This small molecule binds to this protein.
Small molecule (SMILES): Nc1nc(=O)c2c([nH]1)N=C[C@@H]1CN(c3ccc(C(=O)N[C@H](CCC(=O)O)C(=O)O)cc3)CN21

Sequence of chain 1.A:
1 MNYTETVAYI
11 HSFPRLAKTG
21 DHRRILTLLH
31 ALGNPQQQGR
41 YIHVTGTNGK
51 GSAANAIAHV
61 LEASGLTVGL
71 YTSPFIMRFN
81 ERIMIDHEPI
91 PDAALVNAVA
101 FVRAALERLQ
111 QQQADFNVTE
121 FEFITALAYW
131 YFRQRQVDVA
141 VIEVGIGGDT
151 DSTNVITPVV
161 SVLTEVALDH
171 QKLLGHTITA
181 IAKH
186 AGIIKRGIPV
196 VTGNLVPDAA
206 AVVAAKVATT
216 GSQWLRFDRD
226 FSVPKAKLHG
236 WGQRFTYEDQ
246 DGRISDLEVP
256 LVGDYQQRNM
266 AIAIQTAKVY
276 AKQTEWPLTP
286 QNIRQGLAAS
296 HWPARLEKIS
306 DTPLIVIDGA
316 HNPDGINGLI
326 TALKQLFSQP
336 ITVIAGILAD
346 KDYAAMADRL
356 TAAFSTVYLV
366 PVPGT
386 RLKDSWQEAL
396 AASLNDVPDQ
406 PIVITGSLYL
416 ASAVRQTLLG

Binding-site contacts:
Ligand atom N1 contacts residue TYR414 of chain 1.A at 3.8 Å.
Ligand atom C4 contacts residue PHE75 of chain 1.A at 3.3 Å (hydrophobic).
Ligand atom C13 contacts residue ARG15 of chain 1.A at 3.5 Å.
Ligand atom C2 contacts residue TYR414 of chain 1.A at 3.7 Å (hydrophobic).
Ligand atom C4 contacts residue ARG82 of chain 1.A at 4.3 Å.
Ligand atom N1 contacts residue PHE75 of chain 1.A at 3.8 Å.
Ligand atom N3 contacts residue TYR414 of chain 1.A at 3.7 Å.
Ligand atom C9 contacts residue GLU120 of chain 1.A at 3.5 Å.
Ligand atom C12 contacts residue GLU120 of chain 1.A at 4.0 Å.
Ligand atom C12 contacts residue ARG15 of chain 1.A at 3.3 Å.
Ligand atom C2 contacts residue SER417 of chain 1.A at 3.9 Å.
Ligand atom NA2 contacts residue SER417 of chain 1.A at 2.5 Å (h-bond).
Ligand atom C2 contacts residue PHE75 of chain 1.A at 3.6 Å (hydrophobic).
Ligand atom C13 contacts residue GLU120 of chain 1.A at 3.5 Å.
Ligand atom C9 contacts residue HIS11 of chain 1.A at 4.0 Å.
Ligand atom O4 contacts residue PRO74 of chain 1.A at 3.1 Å.
Ligand atom C contacts residue PHE121 of chain 1.A at 4.0 Å (hydrophobic).
Ligand atom C4A contacts residue TYR414 of chain 1.A at 3.6 Å (hydrophobic).
Ligand atom O contacts residue PHE121 of chain 1.A at 3.4 Å.
Ligand atom C4A contacts residue PHE75 of chain 1.A at 3.6 Å (hydrophobic).
Ligand atom N3 contacts residue PHE75 of chain 1.A at 2.9 Å (h-bond).
Ligand atom N5 contacts residue PHE75 of chain 1.A at 4.1 Å.
Ligand atom O4 contacts residue PHE75 of chain 1.A at 3.0 Å (h-bond).
Ligand atom CP1 contacts residue ARG82 of chain 1.A at 4.3 Å.
Ligand atom N5 contacts residue TYR414 of chain 1.A at 4.2 Å.
Ligand atom C6 contacts residue HIS11 of chain 1.A at 4.0 Å.
Ligand atom C8A contacts residue TYR414 of chain 1.A at 4.0 Å (hydrophobic).
Ligand atom O4 contacts residue ARG82 of chain 1.A at 2.9 Å (salt-bridge).
Ligand atom N3 contacts residue PRO74 of chain 1.A at 3.8 Å.
Ligand atom NA2 contacts residue PHE75 of chain 1.A at 3.3 Å (h-bond).
Ligand atom NA2 contacts residue ILE76 of chain 1.A at 4.2 Å.
Ligand atom C4 contacts residue PRO74 of chain 1.A at 3.7 Å (hydrophobic).
Ligand atom O4 contacts residue TYR414 of chain 1.A at 4.2 Å.
Ligand atom C11 contacts residue ARG15 of chain 1.A at 4.3 Å.
Ligand atom NA2 contacts residue TYR414 of chain 1.A at 4.2 Å.
Ligand atom NA2 contacts residue GLN421 of chain 1.A at 3.8 Å.
Ligand atom C15 contacts residue TYR414 of chain 1.A at 3.6 Å (hydrophobic).
Ligand atom C8A contacts residue PHE75 of chain 1.A at 4.0 Å (hydrophobic).
Ligand atom C4 contacts residue TYR414 of chain 1.A at 3.5 Å (hydrophobic).
Ligand atom CP1 contacts residue TYR414 of chain 1.A at 3.6 Å (hydrophobic).